This protein binds this small molecule.
Small molecule (SMILES): Cc1cc(CCCOc2c(C)cc(-c3noc(C(F)(F)F)n3)cc2C)on1

Sequence of chain 27.A:
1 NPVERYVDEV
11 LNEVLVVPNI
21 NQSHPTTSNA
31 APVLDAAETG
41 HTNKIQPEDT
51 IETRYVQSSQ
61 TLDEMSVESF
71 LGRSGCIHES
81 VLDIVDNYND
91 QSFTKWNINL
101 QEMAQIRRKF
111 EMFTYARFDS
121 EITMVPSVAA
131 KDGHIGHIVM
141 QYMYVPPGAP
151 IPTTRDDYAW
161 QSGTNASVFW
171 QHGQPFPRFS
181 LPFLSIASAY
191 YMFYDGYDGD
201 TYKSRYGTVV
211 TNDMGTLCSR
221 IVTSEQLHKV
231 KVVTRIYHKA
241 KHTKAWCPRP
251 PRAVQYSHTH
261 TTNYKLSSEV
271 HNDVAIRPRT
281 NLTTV

Binding-site contacts:
Ligand atom N1A contacts residue LEU217 of chain 27.A at 3.3 Å.
Ligand atom F2 contacts residue TYR144 of chain 27.A at 3.0 Å.
Ligand atom N1A contacts residue PHE179 of chain 27.A at 3.6 Å.
Ligand atom F2 contacts residue TYR142 of chain 27.A at 2.8 Å.
Ligand atom C6B contacts residue ILE98 of chain 27.A at 3.7 Å (hydrophobic).
Ligand atom C3A contacts residue PHE179 of chain 27.A at 3.1 Å (hydrophobic).
Ligand atom C5B contacts residue ILE98 of chain 27.A at 3.5 Å (hydrophobic).
Ligand atom N1A contacts residue MET124 of chain 27.A at 3.5 Å.
Ligand atom CM4 contacts residue TYR144 of chain 27.A at 3.8 Å (hydrophobic).
Ligand atom C4 contacts residue TYR190 of chain 27.A at 3.6 Å (hydrophobic).
Ligand atom F2 contacts residue MET143 of chain 27.A at 3.3 Å.
Ligand atom N2 contacts residue MET214 of chain 27.A at 3.8 Å.
Ligand atom C4 contacts residue LEU100 of chain 27.A at 3.7 Å (hydrophobic).
Ligand atom C6B contacts residue LEU181 of chain 27.A at 3.3 Å (hydrophobic).
Ligand atom N3A contacts residue TYR144 of chain 27.A at 3.5 Å.
Ligand atom F3 contacts residue VAL168 of chain 27.A at 3.0 Å.
Ligand atom O1 contacts residue MET214 of chain 27.A at 3.5 Å (h-bond).
Ligand atom C3A contacts residue LEU217 of chain 27.A at 3.6 Å (hydrophobic).
Ligand atom C4B contacts residue ILE98 of chain 27.A at 3.8 Å (hydrophobic).
Ligand atom F2 contacts residue ALA166 of chain 27.A at 3.5 Å.
Ligand atom C1B contacts residue ILE98 of chain 27.A at 3.4 Å (hydrophobic).
Ligand atom O1B contacts residue ILE98 of chain 27.A at 3.3 Å.
Ligand atom CM6 contacts residue LEU184 of chain 27.A at 3.4 Å (hydrophobic).
Ligand atom C2B contacts residue ILE98 of chain 27.A at 3.7 Å (hydrophobic).
Ligand atom C2A contacts residue PHE179 of chain 27.A at 3.6 Å (hydrophobic).
Ligand atom C5B contacts residue LEU181 of chain 27.A at 3.5 Å (hydrophobic).
Ligand atom F1 contacts residue ALA166 of chain 27.A at 3.6 Å.
Ligand atom F1 contacts residue PHE179 of chain 27.A at 3.8 Å.
Ligand atom O1A contacts residue PHE179 of chain 27.A at 3.3 Å.
Ligand atom CM4 contacts residue PHE179 of chain 27.A at 3.5 Å (hydrophobic).
Ligand atom CM3 contacts residue ASN212 of chain 27.A at 3.4 Å.
Ligand atom O1A contacts residue MET124 of chain 27.A at 3.2 Å.
Ligand atom N3A contacts residue PHE179 of chain 27.A at 3.4 Å.
Ligand atom CM2 contacts residue ILE77 of chain 27.A at 3.1 Å (hydrophobic).
Ligand atom CM6 contacts residue LEU181 of chain 27.A at 3.5 Å (hydrophobic).
Ligand atom CM2 contacts residue ILE122 of chain 27.A at 3.8 Å (hydrophobic).
Ligand atom F1 contacts residue TYR144 of chain 27.A at 3.3 Å.
Ligand atom F3 contacts residue PHE179 of chain 27.A at 3.0 Å.
Ligand atom F3 contacts residue TYR142 of chain 27.A at 3.8 Å.
Ligand atom O1A contacts residue LEU217 of chain 27.A at 3.0 Å.